Sequence of chain 1.C:
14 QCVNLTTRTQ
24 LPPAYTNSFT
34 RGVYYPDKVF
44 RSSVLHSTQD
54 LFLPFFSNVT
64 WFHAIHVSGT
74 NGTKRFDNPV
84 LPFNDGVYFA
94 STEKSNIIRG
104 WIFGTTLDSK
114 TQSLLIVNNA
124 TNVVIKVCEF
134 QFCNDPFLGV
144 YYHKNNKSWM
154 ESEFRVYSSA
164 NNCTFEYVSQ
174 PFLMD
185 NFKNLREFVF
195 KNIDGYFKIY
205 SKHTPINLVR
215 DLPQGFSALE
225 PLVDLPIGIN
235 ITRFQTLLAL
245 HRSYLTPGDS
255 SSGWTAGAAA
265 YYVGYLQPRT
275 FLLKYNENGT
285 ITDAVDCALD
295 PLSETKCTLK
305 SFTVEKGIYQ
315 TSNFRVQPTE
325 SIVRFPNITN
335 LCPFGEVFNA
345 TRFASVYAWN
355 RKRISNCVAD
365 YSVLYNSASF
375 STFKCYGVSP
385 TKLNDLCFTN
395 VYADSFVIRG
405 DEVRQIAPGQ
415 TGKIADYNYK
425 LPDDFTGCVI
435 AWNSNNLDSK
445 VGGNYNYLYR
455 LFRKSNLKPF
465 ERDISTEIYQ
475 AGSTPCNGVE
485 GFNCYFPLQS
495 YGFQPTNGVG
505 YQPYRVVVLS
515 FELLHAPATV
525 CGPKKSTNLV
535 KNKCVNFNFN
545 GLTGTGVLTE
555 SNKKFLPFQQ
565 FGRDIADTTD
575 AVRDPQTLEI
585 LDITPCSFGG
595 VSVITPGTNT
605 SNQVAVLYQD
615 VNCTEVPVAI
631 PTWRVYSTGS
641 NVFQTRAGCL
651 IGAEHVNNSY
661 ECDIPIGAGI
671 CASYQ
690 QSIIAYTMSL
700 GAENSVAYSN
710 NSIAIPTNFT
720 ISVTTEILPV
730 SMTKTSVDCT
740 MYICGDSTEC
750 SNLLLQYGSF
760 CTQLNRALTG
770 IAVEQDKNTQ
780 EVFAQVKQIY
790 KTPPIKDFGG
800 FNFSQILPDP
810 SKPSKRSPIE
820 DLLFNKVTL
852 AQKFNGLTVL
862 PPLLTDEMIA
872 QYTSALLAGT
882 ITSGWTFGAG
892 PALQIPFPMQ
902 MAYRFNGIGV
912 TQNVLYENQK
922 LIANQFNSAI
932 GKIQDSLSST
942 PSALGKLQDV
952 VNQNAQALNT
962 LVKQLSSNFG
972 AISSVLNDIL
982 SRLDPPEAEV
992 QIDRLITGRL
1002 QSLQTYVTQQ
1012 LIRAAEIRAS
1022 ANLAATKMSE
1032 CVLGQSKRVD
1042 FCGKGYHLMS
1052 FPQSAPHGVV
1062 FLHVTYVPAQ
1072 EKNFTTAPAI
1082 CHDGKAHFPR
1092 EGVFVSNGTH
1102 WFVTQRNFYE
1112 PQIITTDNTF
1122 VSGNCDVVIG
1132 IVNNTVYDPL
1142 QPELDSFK

This protein binds this small molecule.
Small molecule (SMILES): CC(=O)N[C@H]1[C@H](O[C@H]2[C@H](O)[C@@H](NC(C)=O)CO[C@@H]2CO)O[C@H](CO)[C@@H](O)[C@@H]1O

Binding-site contacts:
Ligand atom C1 contacts residue SER803 of chain 1.C at 3.8 Å.
Ligand atom C2 contacts residue ASN801 of chain 1.C at 2.5 Å.
Ligand atom C5 contacts residue SER803 of chain 1.C at 3.9 Å.
Ligand atom C3 contacts residue SER803 of chain 1.C at 4.5 Å.
Ligand atom C1 contacts residue ASN801 of chain 1.C at 1.4 Å.
Ligand atom C3 contacts residue ASN801 of chain 1.C at 3.8 Å.
Ligand atom N2 contacts residue ASN801 of chain 1.C at 2.9 Å (h-bond).
Ligand atom C5 contacts residue ASN801 of chain 1.C at 3.6 Å.
Ligand atom C8 contacts residue ASN801 of chain 1.C at 4.4 Å.
Ligand atom C7 contacts residue ASN801 of chain 1.C at 3.9 Å.
Ligand atom O5 contacts residue SER803 of chain 1.C at 4.1 Å.
Ligand atom C4 contacts residue ASN801 of chain 1.C at 4.2 Å.
Ligand atom O5 contacts residue ASN801 of chain 1.C at 2.4 Å (h-bond).
Ligand atom O7 contacts residue ASN801 of chain 1.C at 4.5 Å.